Sequence of chain 1.C:
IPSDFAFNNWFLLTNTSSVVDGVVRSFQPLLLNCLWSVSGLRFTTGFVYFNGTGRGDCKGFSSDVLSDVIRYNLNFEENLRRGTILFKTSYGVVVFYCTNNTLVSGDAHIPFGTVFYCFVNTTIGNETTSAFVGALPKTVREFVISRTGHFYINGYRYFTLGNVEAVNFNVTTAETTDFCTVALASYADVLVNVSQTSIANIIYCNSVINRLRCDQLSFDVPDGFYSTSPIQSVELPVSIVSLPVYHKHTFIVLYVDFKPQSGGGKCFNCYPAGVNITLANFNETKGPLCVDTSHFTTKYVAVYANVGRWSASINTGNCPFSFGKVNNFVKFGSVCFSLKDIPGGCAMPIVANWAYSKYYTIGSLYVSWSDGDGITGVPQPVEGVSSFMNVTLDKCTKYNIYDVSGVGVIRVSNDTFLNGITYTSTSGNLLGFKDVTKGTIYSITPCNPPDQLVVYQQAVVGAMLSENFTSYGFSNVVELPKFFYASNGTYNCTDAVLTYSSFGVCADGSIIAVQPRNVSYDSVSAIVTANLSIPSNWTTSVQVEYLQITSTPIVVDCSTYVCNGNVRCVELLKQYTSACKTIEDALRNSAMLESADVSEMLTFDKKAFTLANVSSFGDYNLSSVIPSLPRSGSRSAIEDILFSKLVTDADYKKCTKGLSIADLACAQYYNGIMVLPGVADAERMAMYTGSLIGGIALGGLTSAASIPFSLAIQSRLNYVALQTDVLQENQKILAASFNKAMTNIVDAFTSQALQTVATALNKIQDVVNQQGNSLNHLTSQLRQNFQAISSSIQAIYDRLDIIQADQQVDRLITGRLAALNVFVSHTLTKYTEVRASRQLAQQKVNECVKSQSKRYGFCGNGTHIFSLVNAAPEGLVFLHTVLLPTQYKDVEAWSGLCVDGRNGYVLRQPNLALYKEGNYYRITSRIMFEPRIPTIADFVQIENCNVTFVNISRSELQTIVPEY

A small-molecule ligand and the protein it binds are described below.
Small molecule (SMILES): CC(=O)N[C@H]1[C@H](O[C@H]2[C@H](O)[C@@H](NC(C)=O)CO[C@@H]2CO)O[C@H](CO)[C@@H](O[C@@H]2O[C@H](CO[C@H]3O[C@H](CO)[C@@H](O)[C@H](O[C@H]4O[C@H](CO)[C@@H](O)[C@H](O)[C@@H]4O)[C@@H]3O)[C@@H](O)[C@H](O[C@H]3O[C@H](CO)[C@@H](O)[C@H](O)[C@@H]3O[C@H]3O[C@H](CO)[C@@H](O)[C@H](O)[C@@H]3O)[C@@H]2O)[C@@H]1O

Sequence of chain 1.B:
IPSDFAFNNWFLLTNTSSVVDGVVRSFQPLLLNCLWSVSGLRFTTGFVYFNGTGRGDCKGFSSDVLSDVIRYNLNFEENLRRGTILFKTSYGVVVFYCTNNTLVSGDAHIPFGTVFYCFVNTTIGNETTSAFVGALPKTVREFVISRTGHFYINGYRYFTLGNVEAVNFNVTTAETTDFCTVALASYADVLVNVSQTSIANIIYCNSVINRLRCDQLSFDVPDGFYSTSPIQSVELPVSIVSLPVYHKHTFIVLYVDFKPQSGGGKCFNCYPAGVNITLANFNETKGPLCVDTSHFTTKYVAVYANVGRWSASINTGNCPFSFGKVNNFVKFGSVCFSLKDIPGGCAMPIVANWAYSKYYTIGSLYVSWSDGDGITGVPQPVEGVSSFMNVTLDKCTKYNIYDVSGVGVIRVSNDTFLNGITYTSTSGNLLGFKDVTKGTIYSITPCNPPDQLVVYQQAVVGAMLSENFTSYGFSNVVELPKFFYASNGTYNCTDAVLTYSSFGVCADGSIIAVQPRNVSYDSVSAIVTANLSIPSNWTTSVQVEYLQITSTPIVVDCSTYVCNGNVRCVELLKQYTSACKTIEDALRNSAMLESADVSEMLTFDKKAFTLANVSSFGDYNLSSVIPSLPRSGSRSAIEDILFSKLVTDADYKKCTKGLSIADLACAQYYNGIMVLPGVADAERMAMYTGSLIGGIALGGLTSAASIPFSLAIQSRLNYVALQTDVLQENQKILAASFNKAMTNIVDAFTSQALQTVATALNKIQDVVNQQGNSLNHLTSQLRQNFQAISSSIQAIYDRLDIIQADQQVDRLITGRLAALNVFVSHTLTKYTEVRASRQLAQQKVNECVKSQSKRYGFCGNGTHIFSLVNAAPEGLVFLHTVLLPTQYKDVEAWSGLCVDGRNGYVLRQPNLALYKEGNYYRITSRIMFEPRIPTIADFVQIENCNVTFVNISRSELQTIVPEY

Binding-site contacts:
Ligand atom C7 contacts residue HIS200 of chain 1.C at 3.3 Å.
Ligand atom C6 contacts residue ARG618 of chain 1.B at 4.5 Å.
Ligand atom C1 contacts residue ASN62 of chain 1.C at 1.4 Å.
Ligand atom O6 contacts residue HIS200 of chain 1.C at 3.1 Å (h-bond).
Ligand atom O7 contacts residue ASN62 of chain 1.C at 3.6 Å (h-bond).
Ligand atom O7 contacts residue THR198 of chain 1.C at 3.5 Å.
Ligand atom C5 contacts residue ASN62 of chain 1.C at 3.6 Å.
Ligand atom C5 contacts residue HIS200 of chain 1.C at 3.9 Å.
Ligand atom C4 contacts residue ASN62 of chain 1.C at 4.2 Å.
Ligand atom C3 contacts residue ASN62 of chain 1.C at 3.8 Å.
Ligand atom O6 contacts residue GLU621 of chain 1.B at 3.5 Å.
Ligand atom N2 contacts residue TYR202 of chain 1.C at 4.2 Å.
Ligand atom O4 contacts residue HIS200 of chain 1.C at 4.5 Å.
Ligand atom C2 contacts residue TYR202 of chain 1.C at 4.3 Å (hydrophobic).
Ligand atom C6 contacts residue HIS200 of chain 1.C at 3.5 Å.
Ligand atom C8 contacts residue ASN62 of chain 1.C at 3.8 Å.
Ligand atom O5 contacts residue ASN62 of chain 1.C at 2.4 Å (h-bond).
Ligand atom C8 contacts residue LEU60 of chain 1.C at 4.3 Å (hydrophobic).
Ligand atom N2 contacts residue HIS200 of chain 1.C at 4.0 Å.
Ligand atom N2 contacts residue ASN62 of chain 1.C at 2.9 Å (h-bond).
Ligand atom C1 contacts residue TYR202 of chain 1.C at 3.5 Å (hydrophobic).
Ligand atom O7 contacts residue HIS200 of chain 1.C at 3.1 Å.
Ligand atom O5 contacts residue TYR202 of chain 1.C at 4.3 Å.
Ligand atom C3 contacts residue TYR202 of chain 1.C at 4.5 Å (hydrophobic).
Ligand atom C2 contacts residue ASN62 of chain 1.C at 2.5 Å.
Ligand atom C7 contacts residue ASN62 of chain 1.C at 3.1 Å.
Ligand atom C8 contacts residue THR198 of chain 1.C at 4.0 Å.
Ligand atom C6 contacts residue GLU621 of chain 1.B at 4.2 Å.
Ligand atom C7 contacts residue THR198 of chain 1.C at 4.2 Å.
Ligand atom C5 contacts residue TYR202 of chain 1.C at 4.4 Å (hydrophobic).
Ligand atom C8 contacts residue HIS200 of chain 1.C at 3.6 Å.